A small-molecule ligand and the protein it binds are described below.
Small molecule (SMILES): CC(=O)N[C@@H]1[C@@H](O)[C@H](O)[C@@H](CO)O[C@H]1O

Binding-site contacts:
Ligand atom C2 contacts residue TRP250 of chain 1.C at 4.3 Å (hydrophobic).
Ligand atom C8 contacts residue LEU220 of chain 1.C at 3.7 Å (hydrophobic).
Ligand atom C8 contacts residue TRP250 of chain 1.C at 4.1 Å (hydrophobic).
Ligand atom C4 contacts residue ASN224 of chain 1.C at 4.2 Å.
Ligand atom O5 contacts residue ASN224 of chain 1.C at 2.4 Å (h-bond).
Ligand atom C2 contacts residue ASN224 of chain 1.C at 2.5 Å.
Ligand atom O5 contacts residue TRP250 of chain 1.C at 4.4 Å.
Ligand atom C3 contacts residue ASN224 of chain 1.C at 3.8 Å.
Ligand atom O7 contacts residue ASN224 of chain 1.C at 4.0 Å.
Ligand atom O4 contacts residue TRP250 of chain 1.C at 4.3 Å.
Ligand atom C5 contacts residue TRP250 of chain 1.C at 4.1 Å (hydrophobic).
Ligand atom C1 contacts residue TRP250 of chain 1.C at 3.9 Å (hydrophobic).
Ligand atom N2 contacts residue ASN224 of chain 1.C at 2.9 Å (h-bond).
Ligand atom C7 contacts residue ASN224 of chain 1.C at 3.7 Å.
Ligand atom O3 contacts residue TRP250 of chain 1.C at 4.3 Å.
Ligand atom C7 contacts residue ALA223 of chain 1.C at 4.1 Å (hydrophobic).
Ligand atom C1 contacts residue ASN224 of chain 1.C at 1.4 Å.
Ligand atom C4 contacts residue TRP250 of chain 1.C at 4.3 Å (hydrophobic).
Ligand atom C5 contacts residue ASN224 of chain 1.C at 3.6 Å.
Ligand atom C3 contacts residue TRP250 of chain 1.C at 3.8 Å (hydrophobic).
Ligand atom N2 contacts residue TRP250 of chain 1.C at 3.8 Å.
Ligand atom N2 contacts residue ALA223 of chain 1.C at 4.0 Å.
Ligand atom C8 contacts residue ALA223 of chain 1.C at 3.5 Å (hydrophobic).

Sequence of chain 1.C:
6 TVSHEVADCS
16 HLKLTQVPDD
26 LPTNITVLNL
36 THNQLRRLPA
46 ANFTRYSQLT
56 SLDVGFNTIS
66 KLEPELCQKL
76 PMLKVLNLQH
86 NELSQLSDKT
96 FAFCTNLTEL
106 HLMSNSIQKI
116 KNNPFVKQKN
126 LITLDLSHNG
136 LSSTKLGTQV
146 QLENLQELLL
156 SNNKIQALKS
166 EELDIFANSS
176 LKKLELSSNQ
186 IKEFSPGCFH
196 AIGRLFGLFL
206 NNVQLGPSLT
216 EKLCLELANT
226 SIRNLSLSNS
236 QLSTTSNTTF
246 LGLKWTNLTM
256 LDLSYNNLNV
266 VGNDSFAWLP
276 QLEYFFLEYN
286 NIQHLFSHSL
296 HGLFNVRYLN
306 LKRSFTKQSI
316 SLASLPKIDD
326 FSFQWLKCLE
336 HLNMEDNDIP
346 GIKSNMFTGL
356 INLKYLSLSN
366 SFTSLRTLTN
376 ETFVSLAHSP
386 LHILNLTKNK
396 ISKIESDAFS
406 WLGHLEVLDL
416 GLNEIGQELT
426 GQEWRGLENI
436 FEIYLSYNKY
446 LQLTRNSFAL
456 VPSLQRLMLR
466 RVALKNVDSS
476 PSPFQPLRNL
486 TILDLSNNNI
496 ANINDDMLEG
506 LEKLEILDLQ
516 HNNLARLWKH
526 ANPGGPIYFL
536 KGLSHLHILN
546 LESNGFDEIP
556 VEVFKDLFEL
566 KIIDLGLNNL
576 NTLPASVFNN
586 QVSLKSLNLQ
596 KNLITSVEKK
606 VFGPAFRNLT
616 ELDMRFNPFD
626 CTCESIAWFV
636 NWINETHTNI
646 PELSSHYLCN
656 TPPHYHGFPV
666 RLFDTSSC